Binding-site contacts:
Ligand atom CAC contacts residue HIS177 of chain 1.B at 3.9 Å.
Ligand atom CAG contacts residue ASP157 of chain 1.B at 3.1 Å.
Ligand atom CAB contacts residue LEU273 of chain 1.B at 4.0 Å (hydrophobic).
Ligand atom CAE contacts residue HIS177 of chain 1.B at 3.8 Å.
Ligand atom NJ contacts residue ASP270 of chain 1.B at 3.5 Å.
Ligand atom CAD contacts residue ASP270 of chain 1.B at 4.0 Å.
Ligand atom NL contacts residue ASP155 of chain 1.B at 2.9 Å (salt-bridge).
Ligand atom NJ contacts residue PRO178 of chain 1.B at 3.5 Å.
Ligand atom CAI contacts residue ALA212 of chain 1.B at 4.0 Å (hydrophobic).
Ligand atom NL contacts residue UDP1 of chain 1.I at 2.2 Å (h-bond).
Ligand atom CAI contacts residue ASP155 of chain 1.B at 3.5 Å.
Ligand atom SAM contacts residue LEU268 of chain 1.B at 4.0 Å.
Ligand atom CAF contacts residue MN1 of chain 1.J at 1.9 Å.
Ligand atom CAO contacts residue PRO178 of chain 1.B at 4.0 Å (hydrophobic).
Ligand atom NQ contacts residue MN1 of chain 1.J at 3.2 Å.
Ligand atom SAM contacts residue TRP269 of chain 1.B at 3.6 Å (h-bond).
Ligand atom CAD contacts residue LEU274 of chain 1.B at 3.8 Å (hydrophobic).
Ligand atom CAP contacts residue UDP1 of chain 1.I at 4.0 Å.
Ligand atom CAB contacts residue LEU274 of chain 1.B at 3.7 Å (hydrophobic).
Ligand atom NQ contacts residue UDP1 of chain 1.I at 2.8 Å (h-bond).
Ligand atom CAG contacts residue ASP155 of chain 1.B at 3.5 Å.
Ligand atom CAI contacts residue MET158 of chain 1.B at 3.4 Å (hydrophobic).
Ligand atom NL contacts residue ASP157 of chain 1.B at 2.6 Å (salt-bridge).
Ligand atom CAG contacts residue MET158 of chain 1.B at 3.4 Å (hydrophobic).
Ligand atom CAF contacts residue ASP157 of chain 1.B at 3.4 Å.
Ligand atom CAD contacts residue PRO178 of chain 1.B at 3.8 Å (hydrophobic).
Ligand atom CAI contacts residue UDP1 of chain 1.I at 3.4 Å.
Ligand atom CAA contacts residue LEU273 of chain 1.B at 4.0 Å (hydrophobic).
Ligand atom CAI contacts residue MN1 of chain 1.J at 2.7 Å.
Ligand atom CAG contacts residue UDP1 of chain 1.I at 3.3 Å.
Ligand atom CAC contacts residue GOL1 of chain 1.L at 3.8 Å.
Ligand atom CAF contacts residue UDP1 of chain 1.I at 1.3 Å.
Ligand atom CAH contacts residue MN1 of chain 1.J at 2.7 Å.
Ligand atom CAH contacts residue ASP155 of chain 1.B at 3.7 Å.
Ligand atom CAF contacts residue ASP155 of chain 1.B at 3.7 Å.
Ligand atom CAH contacts residue UDP1 of chain 1.I at 1.4 Å.
Ligand atom CAG contacts residue MN1 of chain 1.J at 1.9 Å.
Ligand atom CAN contacts residue HIS177 of chain 1.B at 4.0 Å.
Ligand atom NJ contacts residue TRP269 of chain 1.B at 3.9 Å.
Ligand atom NL contacts residue MN1 of chain 1.J at 0.7 Å.

A small-molecule ligand and the protein it binds are described below.
Small molecule (SMILES): c1ccc(-c2nsc(N3CCNCC3)n2)cc1

Sequence of chain 1.B:
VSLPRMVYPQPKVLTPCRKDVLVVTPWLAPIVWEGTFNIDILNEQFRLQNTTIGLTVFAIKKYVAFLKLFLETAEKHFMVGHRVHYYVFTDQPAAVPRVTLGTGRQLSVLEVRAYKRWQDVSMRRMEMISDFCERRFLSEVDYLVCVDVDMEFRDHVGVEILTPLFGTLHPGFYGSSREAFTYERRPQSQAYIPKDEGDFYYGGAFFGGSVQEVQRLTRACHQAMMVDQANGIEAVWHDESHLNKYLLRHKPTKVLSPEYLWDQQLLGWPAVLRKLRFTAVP